Sequence of chain 1.D:
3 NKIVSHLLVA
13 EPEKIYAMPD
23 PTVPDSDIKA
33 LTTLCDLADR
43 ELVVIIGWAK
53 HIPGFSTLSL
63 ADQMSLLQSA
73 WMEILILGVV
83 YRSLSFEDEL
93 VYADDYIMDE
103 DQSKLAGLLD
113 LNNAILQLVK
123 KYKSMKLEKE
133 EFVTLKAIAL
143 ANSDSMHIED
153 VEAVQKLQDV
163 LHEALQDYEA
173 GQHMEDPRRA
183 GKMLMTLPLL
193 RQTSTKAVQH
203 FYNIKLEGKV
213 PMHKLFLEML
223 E

The small molecule below binds the protein below.
Small molecule (SMILES): CN(C)CCOc1ccc(/C(=C(/CCCO)c2ccccc2)c2ccc(O)cc2)cc1

Binding-site contacts:
Ligand atom O29 contacts residue ARG84 of chain 1.D at 3.7 Å.
Ligand atom O29 contacts residue VAL81 of chain 1.D at 3.5 Å.
Ligand atom C31 contacts residue CYS37 of chain 1.D at 3.6 Å (hydrophobic).
Ligand atom O16 contacts residue ASN114 of chain 1.D at 2.5 Å (h-bond).
Ligand atom C10 contacts residue TRP73 of chain 1.D at 3.7 Å (hydrophobic).
Ligand atom C25 contacts residue GLU43 of chain 1.D at 3.3 Å.
Ligand atom O4 contacts residue PHE203 of chain 1.D at 3.2 Å.
Ligand atom C9 contacts residue LEU77 of chain 1.D at 3.7 Å (hydrophobic).
Ligand atom C30 contacts residue LEU208 of chain 1.D at 3.7 Å (hydrophobic).
Ligand atom N1 contacts residue LEU208 of chain 1.D at 3.7 Å.
Ligand atom C10 contacts residue ALA40 of chain 1.D at 3.3 Å (hydrophobic).
Ligand atom C31 contacts residue LEU208 of chain 1.D at 3.3 Å (hydrophobic).
Ligand atom C20 contacts residue LEU208 of chain 1.D at 3.5 Å (hydrophobic).
Ligand atom C2 contacts residue ASP41 of chain 1.D at 3.6 Å.
Ligand atom C5 contacts residue ALA40 of chain 1.D at 3.5 Å (hydrophobic).
Ligand atom C21 contacts residue LEU208 of chain 1.D at 3.5 Å (hydrophobic).
Ligand atom C20 contacts residue HIS202 of chain 1.D at 3.4 Å.
Ligand atom C5 contacts residue PHE203 of chain 1.D at 3.6 Å (hydrophobic).
Ligand atom C27 contacts residue LEU77 of chain 1.D at 3.6 Å (hydrophobic).
Ligand atom C24 contacts residue LEU36 of chain 1.D at 3.7 Å (hydrophobic).
Ligand atom C2 contacts residue PHE203 of chain 1.D at 3.6 Å (hydrophobic).
Ligand atom C31 contacts residue ASP41 of chain 1.D at 3.5 Å.
Ligand atom C27 contacts residue VAL81 of chain 1.D at 3.6 Å (hydrophobic).
Ligand atom C3 contacts residue PHE203 of chain 1.D at 3.7 Å (hydrophobic).
Ligand atom N1 contacts residue ASP41 of chain 1.D at 2.9 Å (salt-bridge).
Ligand atom C2 contacts residue LEU208 of chain 1.D at 3.5 Å (hydrophobic).
Ligand atom C22 contacts residue LEU110 of chain 1.D at 3.6 Å (hydrophobic).
Ligand atom O16 contacts residue TYR94 of chain 1.D at 2.7 Å (h-bond).
Ligand atom O29 contacts residue GLU43 of chain 1.D at 2.6 Å (salt-bridge).
Ligand atom C30 contacts residue GLU209 of chain 1.D at 3.1 Å.
Ligand atom C15 contacts residue TYR94 of chain 1.D at 3.6 Å (hydrophobic).
Ligand atom C26 contacts residue GLU43 of chain 1.D at 3.3 Å.
Ligand atom C9 contacts residue ALA40 of chain 1.D at 3.6 Å (hydrophobic).
Ligand atom C14 contacts residue LEU113 of chain 1.D at 3.7 Å (hydrophobic).
Ligand atom C15 contacts residue ILE117 of chain 1.D at 3.5 Å (hydrophobic).
Ligand atom C3 contacts residue ASP41 of chain 1.D at 3.6 Å.
Ligand atom C15 contacts residue ASN114 of chain 1.D at 3.6 Å.
Ligand atom C19 contacts residue ALA199 of chain 1.D at 3.5 Å (hydrophobic).
Ligand atom C30 contacts residue ASP41 of chain 1.D at 3.6 Å.
Ligand atom C21 contacts residue LEU110 of chain 1.D at 3.6 Å (hydrophobic).